Sequence of chain 1.A:
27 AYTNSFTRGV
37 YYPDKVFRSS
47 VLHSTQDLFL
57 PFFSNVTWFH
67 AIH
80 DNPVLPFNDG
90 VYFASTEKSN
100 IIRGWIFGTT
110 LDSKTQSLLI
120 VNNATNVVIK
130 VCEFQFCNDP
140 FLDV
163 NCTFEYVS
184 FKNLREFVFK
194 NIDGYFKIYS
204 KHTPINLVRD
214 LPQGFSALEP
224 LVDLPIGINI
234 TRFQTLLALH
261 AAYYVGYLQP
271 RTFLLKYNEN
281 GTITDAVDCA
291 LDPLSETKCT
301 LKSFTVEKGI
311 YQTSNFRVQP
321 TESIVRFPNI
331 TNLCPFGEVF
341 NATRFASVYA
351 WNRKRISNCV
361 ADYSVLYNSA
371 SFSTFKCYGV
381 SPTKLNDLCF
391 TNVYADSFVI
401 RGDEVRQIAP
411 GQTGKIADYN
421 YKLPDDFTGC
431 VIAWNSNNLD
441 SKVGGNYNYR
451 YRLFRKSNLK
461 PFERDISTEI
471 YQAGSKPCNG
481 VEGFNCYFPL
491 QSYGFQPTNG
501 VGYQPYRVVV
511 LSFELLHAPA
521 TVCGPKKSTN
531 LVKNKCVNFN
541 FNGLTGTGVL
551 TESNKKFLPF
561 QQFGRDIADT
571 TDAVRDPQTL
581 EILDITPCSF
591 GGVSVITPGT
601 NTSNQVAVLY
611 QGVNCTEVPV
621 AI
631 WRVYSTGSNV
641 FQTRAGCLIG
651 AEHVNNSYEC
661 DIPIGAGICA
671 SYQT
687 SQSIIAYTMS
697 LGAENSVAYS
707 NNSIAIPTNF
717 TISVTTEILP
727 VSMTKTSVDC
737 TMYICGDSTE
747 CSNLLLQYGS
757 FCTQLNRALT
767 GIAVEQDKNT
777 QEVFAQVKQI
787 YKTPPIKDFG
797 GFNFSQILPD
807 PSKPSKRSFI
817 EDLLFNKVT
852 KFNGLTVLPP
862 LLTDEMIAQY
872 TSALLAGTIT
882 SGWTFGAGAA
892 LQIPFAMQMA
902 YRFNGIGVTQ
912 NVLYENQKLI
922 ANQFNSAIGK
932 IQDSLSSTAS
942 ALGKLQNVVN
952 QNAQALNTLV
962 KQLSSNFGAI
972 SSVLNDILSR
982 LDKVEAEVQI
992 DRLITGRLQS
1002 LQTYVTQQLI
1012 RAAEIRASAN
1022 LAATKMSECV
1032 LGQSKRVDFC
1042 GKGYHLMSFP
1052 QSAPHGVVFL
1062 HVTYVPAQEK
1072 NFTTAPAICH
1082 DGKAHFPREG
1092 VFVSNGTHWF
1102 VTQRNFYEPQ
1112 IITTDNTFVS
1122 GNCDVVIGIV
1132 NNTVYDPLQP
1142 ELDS

Binding-site contacts:
Ligand atom C6 contacts residue GLN578 of chain 1.A at 3.4 Å.
Ligand atom C2 contacts residue ASN329 of chain 1.A at 2.5 Å.
Ligand atom O5 contacts residue GLN578 of chain 1.A at 4.0 Å.
Ligand atom C5 contacts residue ASN329 of chain 1.A at 3.7 Å.
Ligand atom C5 contacts residue GLN578 of chain 1.A at 4.4 Å.
Ligand atom C4 contacts residue ASN329 of chain 1.A at 4.2 Å.
Ligand atom O5 contacts residue ASN329 of chain 1.A at 2.3 Å (h-bond).
Ligand atom C1 contacts residue ASN329 of chain 1.A at 1.4 Å.
Ligand atom O7 contacts residue ASN329 of chain 1.A at 2.9 Å (h-bond).
Ligand atom C8 contacts residue ASN329 of chain 1.A at 4.5 Å.
Ligand atom C7 contacts residue ASN329 of chain 1.A at 3.2 Å.
Ligand atom C3 contacts residue ASN329 of chain 1.A at 3.8 Å.
Ligand atom O6 contacts residue GLN578 of chain 1.A at 2.7 Å (h-bond).
Ligand atom N2 contacts residue ASN329 of chain 1.A at 3.0 Å (h-bond).

The small molecule below binds the protein below.
Small molecule (SMILES): CC(=O)N[C@@H]1[C@@H](O)[C@H](O)[C@@H](CO)O[C@H]1O